A protein and the small-molecule ligand that binds it are described below.
Small molecule (SMILES): CC(=O)N[C@H]1[C@H](O[C@H]2[C@H](O)[C@@H](NC(C)=O)CO[C@@H]2CO)O[C@H](CO)[C@@H](O)[C@@H]1O

Binding-site contacts:
Ligand atom C6 contacts residue ARG377 of chain 1.R at 3.8 Å.
Ligand atom N2 contacts residue ASN344 of chain 1.R at 3.1 Å (h-bond).
Ligand atom C6 contacts residue GLY324 of chain 1.R at 3.8 Å.
Ligand atom C4 contacts residue ASN344 of chain 1.R at 4.3 Å.
Ligand atom C1 contacts residue ASN344 of chain 1.R at 1.5 Å.
Ligand atom C3 contacts residue ASN344 of chain 1.R at 3.9 Å.
Ligand atom O5 contacts residue ARG377 of chain 1.R at 3.2 Å (salt-bridge).
Ligand atom O7 contacts residue ASN344 of chain 1.R at 3.7 Å.
Ligand atom C7 contacts residue ASN344 of chain 1.R at 3.7 Å.
Ligand atom O6 contacts residue SER323 of chain 1.R at 4.4 Å.
Ligand atom O6 contacts residue ARG377 of chain 1.R at 2.9 Å (salt-bridge).
Ligand atom C8 contacts residue SER347 of chain 1.R at 4.0 Å.
Ligand atom N2 contacts residue SER347 of chain 1.R at 4.1 Å.
Ligand atom C6 contacts residue LEU327 of chain 1.R at 3.8 Å (hydrophobic).
Ligand atom C5 contacts residue ASN344 of chain 1.R at 3.7 Å.
Ligand atom C1 contacts residue ARG377 of chain 1.R at 4.1 Å.
Ligand atom O5 contacts residue ASN344 of chain 1.R at 2.3 Å (h-bond).
Ligand atom O6 contacts residue THR330 of chain 1.R at 4.5 Å.
Ligand atom C5 contacts residue ARG377 of chain 1.R at 4.1 Å.
Ligand atom O6 contacts residue GLY324 of chain 1.R at 3.5 Å.
Ligand atom C7 contacts residue SER347 of chain 1.R at 4.4 Å.
Ligand atom C2 contacts residue ASN344 of chain 1.R at 2.6 Å.

Sequence of chain 1.R:
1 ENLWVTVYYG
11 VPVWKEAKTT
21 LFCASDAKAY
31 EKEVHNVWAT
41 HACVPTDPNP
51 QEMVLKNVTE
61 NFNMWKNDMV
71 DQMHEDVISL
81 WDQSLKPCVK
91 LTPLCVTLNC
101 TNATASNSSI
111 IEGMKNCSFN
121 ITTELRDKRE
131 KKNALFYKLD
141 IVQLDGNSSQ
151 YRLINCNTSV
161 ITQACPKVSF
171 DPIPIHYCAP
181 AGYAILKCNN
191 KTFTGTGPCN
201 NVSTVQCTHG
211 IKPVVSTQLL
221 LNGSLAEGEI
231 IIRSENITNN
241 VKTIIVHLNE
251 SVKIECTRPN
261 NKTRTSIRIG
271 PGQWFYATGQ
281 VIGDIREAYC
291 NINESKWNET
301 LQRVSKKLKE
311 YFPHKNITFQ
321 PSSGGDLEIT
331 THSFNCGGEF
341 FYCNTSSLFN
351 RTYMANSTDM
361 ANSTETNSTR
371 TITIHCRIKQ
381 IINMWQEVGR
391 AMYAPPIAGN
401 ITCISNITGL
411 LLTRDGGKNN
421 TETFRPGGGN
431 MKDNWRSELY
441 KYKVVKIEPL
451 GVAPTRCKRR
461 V